Binding-site contacts:
Ligand atom C1 contacts residue TYR122 of chain 1.E at 3.9 Å (hydrophobic).
Ligand atom C3 contacts residue GLY1 of chain 1.E at 3.7 Å.
Ligand atom O4 contacts residue PEG1 of chain 1.V at 3.1 Å (h-bond).
Ligand atom O3 contacts residue PEG1 of chain 1.V at 2.4 Å (h-bond).
Ligand atom C5 contacts residue ASP125 of chain 1.E at 3.7 Å.
Ligand atom O3 contacts residue GLY1 of chain 1.E at 2.8 Å (h-bond).
Ligand atom O4 contacts residue GLY1 of chain 1.E at 2.8 Å (h-bond).
Ligand atom C6 contacts residue ASP125 of chain 1.E at 3.1 Å.
Ligand atom C6 contacts residue VAL80 of chain 1.E at 3.9 Å (hydrophobic).
Ligand atom O4 contacts residue GLY121 of chain 1.E at 3.5 Å.
Ligand atom C6 contacts residue TYR78 of chain 1.E at 3.9 Å (hydrophobic).
Ligand atom C7 contacts residue NPO1 of chain 1.Y at 3.9 Å.
Ligand atom C3 contacts residue NPO1 of chain 1.Y at 2.9 Å.
Ligand atom C2 contacts residue PEG1 of chain 1.V at 3.6 Å.
Ligand atom C3 contacts residue TYR78 of chain 1.E at 3.9 Å (hydrophobic).
Ligand atom C4 contacts residue NPO1 of chain 1.Y at 3.4 Å.
Ligand atom O4 contacts residue ASP125 of chain 1.E at 2.6 Å (salt-bridge).
Ligand atom C5 contacts residue TYR78 of chain 1.E at 3.8 Å (hydrophobic).
Ligand atom O2 contacts residue PEG1 of chain 1.V at 3.1 Å.
Ligand atom N2 contacts residue NPO1 of chain 1.Y at 2.6 Å (h-bond).
Ligand atom O6 contacts residue ALA16 of chain 1.F at 3.9 Å.
Ligand atom C1 contacts residue NPO1 of chain 1.Y at 1.5 Å.
Ligand atom O5 contacts residue TYR122 of chain 1.E at 3.0 Å (h-bond).
Ligand atom C4 contacts residue TYR78 of chain 1.E at 3.9 Å (hydrophobic).
Ligand atom C5 contacts residue NPO1 of chain 1.Y at 2.8 Å.
Ligand atom C4 contacts residue PEG1 of chain 1.V at 3.9 Å.
Ligand atom C1 contacts residue GLY1 of chain 1.E at 3.8 Å.
Ligand atom C3 contacts residue PEG1 of chain 1.V at 3.5 Å.
Ligand atom C4 contacts residue GLY1 of chain 1.E at 3.8 Å.
Ligand atom C8 contacts residue PEG1 of chain 1.V at 2.8 Å.
Ligand atom O5 contacts residue NPO1 of chain 1.Y at 2.5 Å (h-bond).
Ligand atom O5 contacts residue GLY121 of chain 1.E at 3.7 Å.
Ligand atom O6 contacts residue TYR122 of chain 1.E at 3.0 Å (h-bond).
Ligand atom O6 contacts residue ASP125 of chain 1.E at 2.9 Å (salt-bridge).
Ligand atom O6 contacts residue TYR78 of chain 1.E at 3.4 Å.
Ligand atom C2 contacts residue NPO1 of chain 1.Y at 2.4 Å.
Ligand atom O6 contacts residue TRP123 of chain 1.E at 3.0 Å (h-bond).
Ligand atom C8 contacts residue PHE47 of chain 1.E at 3.4 Å (hydrophobic).
Ligand atom C4 contacts residue ASP125 of chain 1.E at 3.3 Å.
Ligand atom O6 contacts residue GLY121 of chain 1.E at 3.4 Å.

A small-molecule ligand and the protein it binds are described below.
Small molecule (SMILES): CC(=O)N[C@H]1CO[C@H](CO)[C@H](O)[C@@H]1O[C@@H]1O[C@H](CO)[C@H](O)[C@H](O)[C@H]1O

Sequence of chain 1.E:
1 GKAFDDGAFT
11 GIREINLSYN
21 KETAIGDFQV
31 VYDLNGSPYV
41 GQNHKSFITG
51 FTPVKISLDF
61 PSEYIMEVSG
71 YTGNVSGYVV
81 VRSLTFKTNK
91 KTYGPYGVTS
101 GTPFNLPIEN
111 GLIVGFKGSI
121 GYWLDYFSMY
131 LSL

Sequence of chain 1.F:
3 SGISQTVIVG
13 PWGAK